Sequence of chain 1.A:
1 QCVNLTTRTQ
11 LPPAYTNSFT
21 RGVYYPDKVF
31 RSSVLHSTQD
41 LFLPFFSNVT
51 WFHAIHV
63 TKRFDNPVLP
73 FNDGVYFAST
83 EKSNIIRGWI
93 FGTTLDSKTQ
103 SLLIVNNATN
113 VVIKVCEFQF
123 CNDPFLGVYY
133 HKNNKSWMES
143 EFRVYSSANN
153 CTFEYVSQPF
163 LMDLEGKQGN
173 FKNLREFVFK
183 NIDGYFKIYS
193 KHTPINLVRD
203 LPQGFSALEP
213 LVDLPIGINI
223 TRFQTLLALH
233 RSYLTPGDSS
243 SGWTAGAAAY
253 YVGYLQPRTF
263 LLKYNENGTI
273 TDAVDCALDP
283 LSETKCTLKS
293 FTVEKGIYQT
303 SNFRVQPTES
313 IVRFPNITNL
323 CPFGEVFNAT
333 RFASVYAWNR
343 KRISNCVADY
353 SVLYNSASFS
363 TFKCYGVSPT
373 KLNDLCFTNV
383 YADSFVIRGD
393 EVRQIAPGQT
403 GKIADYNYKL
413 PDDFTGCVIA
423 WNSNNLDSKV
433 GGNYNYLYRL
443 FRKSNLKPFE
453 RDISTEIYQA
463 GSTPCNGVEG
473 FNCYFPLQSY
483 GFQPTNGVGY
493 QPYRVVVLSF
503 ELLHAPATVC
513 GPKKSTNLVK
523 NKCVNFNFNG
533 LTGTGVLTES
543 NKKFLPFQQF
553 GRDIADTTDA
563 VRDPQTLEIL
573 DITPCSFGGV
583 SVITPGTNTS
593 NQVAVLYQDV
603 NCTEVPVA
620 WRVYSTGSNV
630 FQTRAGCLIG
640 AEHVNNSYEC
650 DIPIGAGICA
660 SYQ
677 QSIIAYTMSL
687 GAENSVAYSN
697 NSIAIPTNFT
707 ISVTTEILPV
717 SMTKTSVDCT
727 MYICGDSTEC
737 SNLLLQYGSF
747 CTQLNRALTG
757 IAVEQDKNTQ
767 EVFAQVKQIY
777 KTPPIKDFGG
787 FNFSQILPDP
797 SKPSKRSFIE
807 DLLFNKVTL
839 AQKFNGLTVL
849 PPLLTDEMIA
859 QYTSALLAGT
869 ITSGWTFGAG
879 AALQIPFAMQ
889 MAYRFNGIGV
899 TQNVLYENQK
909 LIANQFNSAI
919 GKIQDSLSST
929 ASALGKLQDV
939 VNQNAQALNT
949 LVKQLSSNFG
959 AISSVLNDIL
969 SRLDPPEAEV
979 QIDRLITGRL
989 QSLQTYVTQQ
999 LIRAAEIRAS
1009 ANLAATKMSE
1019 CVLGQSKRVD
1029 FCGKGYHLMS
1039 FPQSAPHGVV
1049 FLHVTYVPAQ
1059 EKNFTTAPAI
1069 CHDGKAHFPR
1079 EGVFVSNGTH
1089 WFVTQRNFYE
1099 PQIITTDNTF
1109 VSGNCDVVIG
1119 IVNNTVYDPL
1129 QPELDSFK

This protein binds this small molecule.
Small molecule (SMILES): CC(=O)N[C@H]1[C@H](O[C@H]2[C@H](O)[C@@H](NC(C)=O)CO[C@@H]2CO)O[C@H](CO)[C@@H](O)[C@@H]1O

Binding-site contacts:
Ligand atom C5 contacts residue ASN318 of chain 1.A at 3.6 Å.
Ligand atom C1 contacts residue GLN567 of chain 1.A at 4.2 Å.
Ligand atom O3 contacts residue GLN567 of chain 1.A at 3.8 Å.
Ligand atom C8 contacts residue ASN318 of chain 1.A at 3.6 Å.
Ligand atom C8 contacts residue GLN567 of chain 1.A at 3.9 Å.
Ligand atom N2 contacts residue GLN567 of chain 1.A at 3.1 Å (h-bond).
Ligand atom C1 contacts residue ASN318 of chain 1.A at 1.4 Å.
Ligand atom C3 contacts residue ASN318 of chain 1.A at 3.8 Å.
Ligand atom C8 contacts residue PRO566 of chain 1.A at 3.4 Å (hydrophobic).
Ligand atom N2 contacts residue ASN318 of chain 1.A at 2.6 Å (h-bond).
Ligand atom C2 contacts residue ASN318 of chain 1.A at 2.5 Å.
Ligand atom O7 contacts residue ASN318 of chain 1.A at 3.5 Å (h-bond).
Ligand atom C4 contacts residue ASN318 of chain 1.A at 4.2 Å.
Ligand atom C8 contacts residue LEU569 of chain 1.A at 4.5 Å (hydrophobic).
Ligand atom C3 contacts residue GLN567 of chain 1.A at 3.4 Å.
Ligand atom O5 contacts residue ASN318 of chain 1.A at 2.2 Å (h-bond).
Ligand atom C2 contacts residue GLN567 of chain 1.A at 3.7 Å.
Ligand atom C7 contacts residue GLN567 of chain 1.A at 3.7 Å.
Ligand atom C7 contacts residue ASN318 of chain 1.A at 3.0 Å.